Sequence of chain 1.G:
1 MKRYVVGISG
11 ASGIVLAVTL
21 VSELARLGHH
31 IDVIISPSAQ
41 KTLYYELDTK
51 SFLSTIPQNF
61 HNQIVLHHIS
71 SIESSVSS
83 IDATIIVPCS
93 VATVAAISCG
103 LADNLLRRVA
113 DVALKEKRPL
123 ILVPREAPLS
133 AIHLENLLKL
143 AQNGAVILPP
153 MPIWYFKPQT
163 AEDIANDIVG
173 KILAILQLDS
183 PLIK

Sequence of chain 1.C:
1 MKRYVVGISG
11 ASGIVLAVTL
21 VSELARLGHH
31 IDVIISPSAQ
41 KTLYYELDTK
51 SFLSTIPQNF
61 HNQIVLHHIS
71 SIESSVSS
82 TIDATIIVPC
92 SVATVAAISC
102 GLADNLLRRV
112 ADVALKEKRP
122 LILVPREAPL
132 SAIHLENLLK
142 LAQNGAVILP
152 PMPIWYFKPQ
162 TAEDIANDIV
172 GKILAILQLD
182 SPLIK

This protein binds this small molecule.
Small molecule (SMILES): CC(C)=CCOP(=O)(O)O

Binding-site contacts:
Ligand atom PAJ contacts residue ARG110 of chain 1.D at 4.1 Å.
Ligand atom CAB contacts residue TYR157 of chain 1.G at 3.6 Å (hydrophobic).
Ligand atom CAG contacts residue FMN1 of chain 1.P at 3.5 Å.
Ligand atom PAJ contacts residue TYR157 of chain 1.G at 3.9 Å.
Ligand atom OAD contacts residue ARG110 of chain 1.D at 4.4 Å.
Ligand atom PAJ contacts residue LYS117 of chain 1.D at 3.7 Å.
Ligand atom OAH contacts residue FMN1 of chain 1.P at 4.4 Å.
Ligand atom OAC contacts residue ARG127 of chain 1.C at 4.0 Å.
Ligand atom CAA contacts residue FMN1 of chain 1.P at 4.3 Å.
Ligand atom OAC contacts residue TYR157 of chain 1.G at 3.6 Å (h-bond).
Ligand atom OAE contacts residue LYS117 of chain 1.D at 2.8 Å (salt-bridge).
Ligand atom PAJ contacts residue GLU128 of chain 1.C at 3.9 Å.
Ligand atom CAA contacts residue SER77 of chain 1.D at 4.1 Å.
Ligand atom CAB contacts residue FMN1 of chain 1.P at 3.4 Å.
Ligand atom OAH contacts residue TYR157 of chain 1.G at 3.3 Å (h-bond).
Ligand atom OAC contacts residue GLU128 of chain 1.C at 3.7 Å.
Ligand atom CAF contacts residue SER77 of chain 1.D at 3.9 Å.
Ligand atom OAD contacts residue SER77 of chain 1.D at 4.3 Å.
Ligand atom CAG contacts residue TYR157 of chain 1.G at 4.5 Å (hydrophobic).
Ligand atom OAC contacts residue LYS173 of chain 1.G at 4.4 Å.
Ligand atom OAD contacts residue TYR157 of chain 1.G at 4.2 Å.
Ligand atom CAF contacts residue FMN1 of chain 1.P at 3.9 Å.
Ligand atom CAA contacts residue SER74 of chain 1.D at 4.4 Å.
Ligand atom CAI contacts residue FMN1 of chain 1.P at 4.0 Å.
Ligand atom CAF contacts residue ARG110 of chain 1.D at 3.9 Å.
Ligand atom CAG contacts residue ARG110 of chain 1.D at 3.7 Å.
Ligand atom OAC contacts residue LYS117 of chain 1.D at 4.2 Å.
Ligand atom CAA contacts residue GLU73 of chain 1.D at 4.2 Å.
Ligand atom OAE contacts residue ARG110 of chain 1.D at 2.9 Å (salt-bridge).
Ligand atom OAC contacts residue ALA129 of chain 1.C at 3.9 Å.
Ligand atom CAI contacts residue SER77 of chain 1.D at 4.4 Å.
Ligand atom OAE contacts residue GLU128 of chain 1.C at 2.8 Å (salt-bridge).
Ligand atom CAA contacts residue ILE72 of chain 1.D at 4.5 Å (hydrophobic).
Ligand atom OAH contacts residue ARG110 of chain 1.D at 4.4 Å.
Ligand atom OAD contacts residue LYS117 of chain 1.D at 3.6 Å.

Sequence of chain 1.D:
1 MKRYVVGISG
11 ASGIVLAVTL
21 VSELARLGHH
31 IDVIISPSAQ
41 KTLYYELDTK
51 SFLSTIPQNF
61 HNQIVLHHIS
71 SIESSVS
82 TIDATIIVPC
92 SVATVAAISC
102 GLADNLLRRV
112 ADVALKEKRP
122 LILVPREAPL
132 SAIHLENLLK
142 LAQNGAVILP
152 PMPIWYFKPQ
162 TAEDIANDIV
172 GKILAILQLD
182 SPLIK